Sequence of chain 1.A:
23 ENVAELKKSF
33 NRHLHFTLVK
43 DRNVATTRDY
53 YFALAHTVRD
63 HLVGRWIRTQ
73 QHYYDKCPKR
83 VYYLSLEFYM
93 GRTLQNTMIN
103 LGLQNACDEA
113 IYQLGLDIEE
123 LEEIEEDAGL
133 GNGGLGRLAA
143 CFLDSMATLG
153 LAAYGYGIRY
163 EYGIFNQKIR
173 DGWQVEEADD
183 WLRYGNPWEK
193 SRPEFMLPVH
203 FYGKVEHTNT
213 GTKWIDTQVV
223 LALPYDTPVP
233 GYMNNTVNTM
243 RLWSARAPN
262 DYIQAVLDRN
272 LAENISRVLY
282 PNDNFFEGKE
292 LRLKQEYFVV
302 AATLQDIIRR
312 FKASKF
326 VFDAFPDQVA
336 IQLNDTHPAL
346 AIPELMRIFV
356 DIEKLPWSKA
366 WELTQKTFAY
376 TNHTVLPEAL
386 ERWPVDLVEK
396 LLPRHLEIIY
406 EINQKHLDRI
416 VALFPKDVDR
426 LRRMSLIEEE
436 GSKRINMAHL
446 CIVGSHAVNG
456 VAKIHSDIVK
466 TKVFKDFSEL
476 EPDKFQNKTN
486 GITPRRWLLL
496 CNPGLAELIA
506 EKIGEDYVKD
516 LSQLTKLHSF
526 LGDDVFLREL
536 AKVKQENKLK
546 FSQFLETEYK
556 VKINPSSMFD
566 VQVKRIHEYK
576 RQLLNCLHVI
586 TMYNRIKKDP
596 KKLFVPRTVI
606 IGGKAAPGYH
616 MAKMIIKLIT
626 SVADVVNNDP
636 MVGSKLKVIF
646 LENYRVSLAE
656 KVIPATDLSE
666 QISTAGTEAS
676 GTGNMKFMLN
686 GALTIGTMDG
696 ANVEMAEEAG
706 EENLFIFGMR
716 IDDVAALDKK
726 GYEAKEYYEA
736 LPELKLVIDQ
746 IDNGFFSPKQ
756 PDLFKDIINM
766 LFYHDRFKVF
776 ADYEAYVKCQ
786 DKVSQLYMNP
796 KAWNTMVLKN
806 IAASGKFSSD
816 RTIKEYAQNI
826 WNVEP

Binding-site contacts:
Ligand atom C4 contacts residue TRP68 of chain 1.A at 3.7 Å (hydrophobic).
Ligand atom CL1 contacts residue ARG61 of chain 1.A at 3.6 Å.
Ligand atom C3 contacts residue PRO230 of chain 1.A at 3.8 Å (hydrophobic).
Ligand atom N2 contacts residue GLU191 of chain 1.A at 2.8 Å (salt-bridge).
Ligand atom C5 contacts residue VAL41 of chain 1.B at 3.6 Å (hydrophobic).
Ligand atom CL1 contacts residue LEU64 of chain 1.A at 3.6 Å.
Ligand atom C4 contacts residue ARG61 of chain 1.A at 3.4 Å.
Ligand atom C6 contacts residue VAL41 of chain 1.B at 3.7 Å (hydrophobic).
Ligand atom C7 contacts residue VAL41 of chain 1.B at 3.8 Å (hydrophobic).
Ligand atom N2 contacts residue ARG61 of chain 1.A at 3.6 Å (salt-bridge).
Ligand atom C22 contacts residue TYR186 of chain 1.B at 3.7 Å (hydrophobic).
Ligand atom C8 contacts residue GLU191 of chain 1.A at 3.8 Å.
Ligand atom C1 contacts residue ARG61 of chain 1.A at 3.7 Å.
Ligand atom C20 contacts residue TYR186 of chain 1.B at 3.6 Å (hydrophobic).
Ligand atom C5 contacts residue ARG61 of chain 1.A at 3.5 Å.
Ligand atom C2 contacts residue TRP190 of chain 1.A at 3.8 Å (hydrophobic).
Ligand atom O1 contacts residue GLU191 of chain 1.A at 3.2 Å (salt-bridge).
Ligand atom C8 contacts residue ARG61 of chain 1.A at 3.5 Å.
Ligand atom C2 contacts residue PRO189 of chain 1.A at 3.6 Å (hydrophobic).
Ligand atom C22 contacts residue SER193 of chain 1.A at 3.7 Å.
Ligand atom CL1 contacts residue TRP68 of chain 1.A at 3.7 Å.
Ligand atom C11 contacts residue HIS58 of chain 1.B at 3.5 Å.
Ligand atom C6 contacts residue ARG61 of chain 1.A at 3.5 Å.
Ligand atom C15 contacts residue HIS58 of chain 1.B at 3.7 Å.
Ligand atom N2 contacts residue LYS192 of chain 1.A at 3.5 Å.
Ligand atom C9 contacts residue LYS192 of chain 1.A at 3.4 Å.
Ligand atom C13 contacts residue PHE54 of chain 1.B at 3.6 Å (hydrophobic).
Ligand atom O2 contacts residue LYS192 of chain 1.A at 2.9 Å (salt-bridge).
Ligand atom C7 contacts residue ARG61 of chain 1.A at 3.4 Å.
Ligand atom C7 contacts residue THR39 of chain 1.B at 3.5 Å.
Ligand atom C16 contacts residue HIS58 of chain 1.B at 3.5 Å.
Ligand atom C8 contacts residue LYS192 of chain 1.A at 3.3 Å.
Ligand atom C10 contacts residue THR39 of chain 1.B at 3.8 Å.
Ligand atom C1 contacts residue PRO189 of chain 1.A at 3.7 Å (hydrophobic).
Ligand atom C3 contacts residue TRP68 of chain 1.A at 3.5 Å (hydrophobic).
Ligand atom N1 contacts residue THR39 of chain 1.B at 3.2 Å (h-bond).
Ligand atom C1 contacts residue GLU191 of chain 1.A at 3.6 Å.
Ligand atom O1 contacts residue LYS192 of chain 1.A at 3.7 Å.
Ligand atom C14 contacts residue PRO189 of chain 1.B at 3.5 Å (hydrophobic).
Ligand atom C1 contacts residue LYS192 of chain 1.A at 3.8 Å.

This protein binds this small molecule.
Small molecule (SMILES): O=C(N[C@@H](Cc1ccccc1)C(=O)N1CC(C(=O)O)C1)c1cc2cc(Cl)ccc2[nH]1

Sequence of chain 1.B:
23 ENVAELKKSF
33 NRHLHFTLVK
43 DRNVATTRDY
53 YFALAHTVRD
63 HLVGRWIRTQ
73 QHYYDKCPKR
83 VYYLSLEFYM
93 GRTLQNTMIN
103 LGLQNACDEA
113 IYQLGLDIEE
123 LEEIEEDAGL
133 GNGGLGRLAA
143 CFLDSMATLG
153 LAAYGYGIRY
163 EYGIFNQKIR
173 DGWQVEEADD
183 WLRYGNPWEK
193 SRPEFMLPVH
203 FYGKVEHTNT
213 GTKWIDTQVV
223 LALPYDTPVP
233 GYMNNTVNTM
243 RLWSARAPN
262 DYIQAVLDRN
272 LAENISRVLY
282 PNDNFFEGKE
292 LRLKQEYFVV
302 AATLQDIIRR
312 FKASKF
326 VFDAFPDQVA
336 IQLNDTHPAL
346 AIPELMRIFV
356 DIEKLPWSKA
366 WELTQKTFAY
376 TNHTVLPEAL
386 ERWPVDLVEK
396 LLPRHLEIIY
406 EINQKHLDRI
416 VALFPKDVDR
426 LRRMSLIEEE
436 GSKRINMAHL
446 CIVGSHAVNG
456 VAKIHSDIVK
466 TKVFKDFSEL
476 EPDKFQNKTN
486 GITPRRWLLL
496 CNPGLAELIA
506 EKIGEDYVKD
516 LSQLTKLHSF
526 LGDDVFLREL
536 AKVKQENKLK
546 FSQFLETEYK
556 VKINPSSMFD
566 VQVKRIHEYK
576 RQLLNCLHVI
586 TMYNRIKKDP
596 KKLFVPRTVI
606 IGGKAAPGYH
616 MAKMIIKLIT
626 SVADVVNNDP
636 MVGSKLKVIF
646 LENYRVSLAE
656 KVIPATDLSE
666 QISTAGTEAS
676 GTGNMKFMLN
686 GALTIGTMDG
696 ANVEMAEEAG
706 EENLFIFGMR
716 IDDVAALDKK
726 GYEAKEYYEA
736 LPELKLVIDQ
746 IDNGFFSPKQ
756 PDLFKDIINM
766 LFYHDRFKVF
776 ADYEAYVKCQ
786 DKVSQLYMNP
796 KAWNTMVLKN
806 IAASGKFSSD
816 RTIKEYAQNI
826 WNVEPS